Binding-site contacts:
Ligand atom O3 contacts residue HIS133 of chain 1.A at 3.2 Å (h-bond).
Ligand atom O1P contacts residue LYS441 of chain 1.A at 3.0 Å (salt-bridge).
Ligand atom C5 contacts residue TYR316 of chain 1.A at 3.5 Å (hydrophobic).
Ligand atom O4 contacts residue GLU179 of chain 1.A at 3.7 Å.
Ligand atom C3 contacts residue TRP426 of chain 1.A at 3.6 Å (hydrophobic).
Ligand atom O3 contacts residue GLN21 of chain 1.A at 3.0 Å (h-bond).
Ligand atom O2 contacts residue GLU179 of chain 1.A at 2.8 Å (salt-bridge).
Ligand atom C1 contacts residue TYR316 of chain 1.A at 3.6 Å (hydrophobic).
Ligand atom O2 contacts residue PHE134 of chain 1.A at 3.8 Å.
Ligand atom O3 contacts residue ALA434 of chain 1.A at 3.8 Å.
Ligand atom C4 contacts residue ALA434 of chain 1.A at 3.4 Å (hydrophobic).
Ligand atom C6 contacts residue GLU179 of chain 1.A at 3.5 Å.
Ligand atom O3P contacts residue SER433 of chain 1.A at 3.4 Å.
Ligand atom C1 contacts residue GLU179 of chain 1.A at 3.3 Å.
Ligand atom C2 contacts residue GLN378 of chain 1.A at 3.3 Å.
Ligand atom O1P contacts residue TYR443 of chain 1.A at 3.0 Å (h-bond).
Ligand atom O6 contacts residue GLU179 of chain 1.A at 3.2 Å (salt-bridge).
Ligand atom O2 contacts residue HIS133 of chain 1.A at 3.5 Å (h-bond).
Ligand atom P contacts residue TYR443 of chain 1.A at 3.6 Å.
Ligand atom O3 contacts residue TRP426 of chain 1.A at 3.7 Å.
Ligand atom O4 contacts residue ALA434 of chain 1.A at 3.5 Å.
Ligand atom C1 contacts residue GLN378 of chain 1.A at 2.9 Å.
Ligand atom O6 contacts residue TRP352 of chain 1.A at 3.1 Å.
Ligand atom O5 contacts residue GLN378 of chain 1.A at 3.0 Å (h-bond).
Ligand atom O2 contacts residue GLN378 of chain 1.A at 2.9 Å (h-bond).
Ligand atom O5 contacts residue TYR316 of chain 1.A at 2.6 Å (h-bond).
Ligand atom O2P contacts residue ALA434 of chain 1.A at 3.3 Å.
Ligand atom O4 contacts residue GLN21 of chain 1.A at 3.0 Å (h-bond).
Ligand atom C6 contacts residue TRP352 of chain 1.A at 3.6 Å (hydrophobic).
Ligand atom P contacts residue ALA434 of chain 1.A at 3.8 Å.
Ligand atom O2P contacts residue GLY435 of chain 1.A at 2.9 Å (h-bond).
Ligand atom O3P contacts residue ALA434 of chain 1.A at 2.8 Å (h-bond).
Ligand atom C3 contacts residue GLN378 of chain 1.A at 3.7 Å.
Ligand atom C5 contacts residue TRP426 of chain 1.A at 3.7 Å (hydrophobic).
Ligand atom C2 contacts residue GLU179 of chain 1.A at 3.4 Å.
Ligand atom O6 contacts residue TYR443 of chain 1.A at 2.9 Å (h-bond).
Ligand atom C4 contacts residue TRP426 of chain 1.A at 3.8 Å (hydrophobic).
Ligand atom O2 contacts residue ASN178 of chain 1.A at 3.1 Å (h-bond).
Ligand atom O4 contacts residue TRP426 of chain 1.A at 3.1 Å.
Ligand atom O1P contacts residue SER433 of chain 1.A at 3.7 Å.

This protein binds this small molecule.
Small molecule (SMILES): O=P(O)(O)OC[C@H]1O[C@@H](OC[C@H]2O[C@@H](O)[C@H](O)[C@@H](O)[C@@H]2O)[C@H](O)[C@@H](O)[C@@H]1O

Sequence of chain 1.A:
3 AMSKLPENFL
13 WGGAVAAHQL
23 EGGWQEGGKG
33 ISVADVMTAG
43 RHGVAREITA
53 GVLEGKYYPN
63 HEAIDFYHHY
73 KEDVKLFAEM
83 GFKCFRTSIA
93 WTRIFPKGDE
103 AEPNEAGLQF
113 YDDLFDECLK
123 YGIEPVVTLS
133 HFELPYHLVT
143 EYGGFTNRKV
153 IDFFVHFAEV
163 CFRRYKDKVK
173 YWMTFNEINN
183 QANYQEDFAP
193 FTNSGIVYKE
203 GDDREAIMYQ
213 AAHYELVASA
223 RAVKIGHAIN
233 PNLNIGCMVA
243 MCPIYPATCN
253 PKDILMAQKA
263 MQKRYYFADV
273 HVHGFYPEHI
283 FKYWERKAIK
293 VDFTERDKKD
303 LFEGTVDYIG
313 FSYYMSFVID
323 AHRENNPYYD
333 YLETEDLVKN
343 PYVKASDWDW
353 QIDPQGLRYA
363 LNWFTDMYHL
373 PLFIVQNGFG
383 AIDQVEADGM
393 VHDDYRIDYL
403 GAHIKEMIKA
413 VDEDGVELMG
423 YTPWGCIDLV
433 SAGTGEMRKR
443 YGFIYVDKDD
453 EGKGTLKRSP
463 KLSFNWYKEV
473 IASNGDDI